Binding-site contacts:
Ligand atom O1 contacts residue MN1 of chain 1.M at 3.1 Å.
Ligand atom O2 contacts residue ASP333 of chain 1.C at 2.6 Å (salt-bridge).
Ligand atom O1 contacts residue ASP301 of chain 1.C at 3.2 Å (salt-bridge).
Ligand atom O3 contacts residue GLU233 of chain 1.C at 3.0 Å (salt-bridge).
Ligand atom C1 contacts residue TRP192 of chain 1.C at 3.4 Å (hydrophobic).
Ligand atom C4 contacts residue TRP192 of chain 1.C at 4.1 Å (hydrophobic).
Ligand atom C1 contacts residue HIS269 of chain 1.C at 3.7 Å.
Ligand atom C1 contacts residue ASP301 of chain 1.C at 4.1 Å.
Ligand atom C1 contacts residue ILE66 of chain 1.C at 3.4 Å (hydrophobic).
Ligand atom C2 contacts residue GLU233 of chain 1.C at 3.9 Å.
Ligand atom C6 contacts residue PHE143 of chain 1.C at 4.1 Å (hydrophobic).
Ligand atom C2 contacts residue MN1 of chain 1.M at 4.1 Å.
Ligand atom C2 contacts residue TRP192 of chain 1.C at 3.7 Å (hydrophobic).
Ligand atom C3 contacts residue ASP333 of chain 1.C at 3.8 Å.
Ligand atom O4 contacts residue ASP333 of chain 1.C at 3.4 Å (salt-bridge).
Ligand atom C4 contacts residue ASP333 of chain 1.C at 4.0 Å.
Ligand atom O2 contacts residue HIS269 of chain 1.C at 2.9 Å (h-bond).
Ligand atom C1 contacts residue MN1 of chain 1.M at 3.9 Å.
Ligand atom O4 contacts residue ILE66 of chain 1.C at 4.1 Å.
Ligand atom C6 contacts residue ILE66 of chain 1.C at 4.0 Å (hydrophobic).
Ligand atom O1 contacts residue HIS269 of chain 1.C at 3.7 Å.
Ligand atom O3 contacts residue TRP192 of chain 1.C at 3.9 Å.
Ligand atom C5 contacts residue TRP47 of chain 1.C at 4.1 Å (hydrophobic).
Ligand atom O3 contacts residue ASP333 of chain 1.C at 3.1 Å (salt-bridge).
Ligand atom C2 contacts residue ZN1 of chain 1.L at 4.0 Å.
Ligand atom O1 contacts residue LYS235 of chain 1.C at 2.9 Å (salt-bridge).
Ligand atom C3 contacts residue TRP192 of chain 1.C at 3.4 Å (hydrophobic).
Ligand atom C1 contacts residue LYS235 of chain 1.C at 3.2 Å.
Ligand atom O3 contacts residue ZN1 of chain 1.L at 3.6 Å.
Ligand atom C2 contacts residue HIS269 of chain 1.C at 3.3 Å.
Ligand atom O2 contacts residue MN1 of chain 1.M at 3.1 Å.
Ligand atom O5 contacts residue HIS102 of chain 1.C at 3.1 Å (h-bond).
Ligand atom O4 contacts residue MN1 of chain 1.M at 3.9 Å.
Ligand atom O2 contacts residue ZN1 of chain 1.L at 3.0 Å.
Ligand atom C2 contacts residue ASP333 of chain 1.C at 3.7 Å.
Ligand atom C3 contacts residue GLU233 of chain 1.C at 3.9 Å.
Ligand atom O4 contacts residue PHE335 of chain 1.C at 3.2 Å.
Ligand atom O2 contacts residue GLU233 of chain 1.C at 3.7 Å.
Ligand atom O1 contacts residue ILE66 of chain 1.C at 2.8 Å.
Ligand atom O2 contacts residue ASP266 of chain 1.C at 3.8 Å.

The small molecule below binds the protein below.
Small molecule (SMILES): C[C@H](O)[C@H](O)[C@@H](O)[C@@H](O)C=O

Sequence of chain 1.C:
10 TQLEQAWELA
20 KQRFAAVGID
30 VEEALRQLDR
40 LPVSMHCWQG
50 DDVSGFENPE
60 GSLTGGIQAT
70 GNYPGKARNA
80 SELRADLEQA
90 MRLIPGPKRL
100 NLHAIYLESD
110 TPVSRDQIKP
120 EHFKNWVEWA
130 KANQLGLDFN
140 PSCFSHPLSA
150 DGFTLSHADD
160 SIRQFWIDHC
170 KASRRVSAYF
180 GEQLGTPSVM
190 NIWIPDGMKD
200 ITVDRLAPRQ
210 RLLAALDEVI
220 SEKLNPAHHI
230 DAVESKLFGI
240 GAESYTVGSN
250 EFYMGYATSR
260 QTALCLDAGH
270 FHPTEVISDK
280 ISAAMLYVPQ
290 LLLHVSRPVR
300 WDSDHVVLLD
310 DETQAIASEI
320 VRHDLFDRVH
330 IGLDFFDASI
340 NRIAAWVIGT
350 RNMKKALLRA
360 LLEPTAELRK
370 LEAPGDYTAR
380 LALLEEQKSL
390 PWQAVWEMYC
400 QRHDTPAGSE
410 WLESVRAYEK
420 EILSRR